Binding-site contacts:
Ligand atom C19 contacts residue PRO217 of chain 1.A at 3.7 Å (hydrophobic).
Ligand atom C7 contacts residue ASP188 of chain 1.A at 3.8 Å.
Ligand atom C2 contacts residue MG1 of chain 1.J at 3.5 Å.
Ligand atom C14 contacts residue GLY190 of chain 1.A at 3.6 Å.
Ligand atom C24 contacts residue PRO217 of chain 1.A at 3.5 Å (hydrophobic).
Ligand atom O1 contacts residue MG1 of chain 1.I at 1.9 Å.
Ligand atom O4 contacts residue MG1 of chain 1.J at 2.0 Å.
Ligand atom O1 contacts residue ASP188 of chain 1.A at 2.8 Å (salt-bridge).
Ligand atom C15 contacts residue GLY190 of chain 1.A at 3.7 Å.
Ligand atom C21 contacts residue PRO217 of chain 1.A at 4.0 Å (hydrophobic).
Ligand atom C6 contacts residue ASP188 of chain 1.A at 3.6 Å.
Ligand atom CL contacts residue PRO217 of chain 1.A at 3.5 Å.
Ligand atom F contacts residue GLN218 of chain 1.A at 3.6 Å.
Ligand atom CL contacts residue GLN218 of chain 1.A at 3.7 Å.
Ligand atom CL contacts residue GLU224 of chain 1.A at 3.5 Å.
Ligand atom O4 contacts residue PRO217 of chain 1.A at 4.0 Å.
Ligand atom O contacts residue ASP131 of chain 1.A at 3.2 Å (salt-bridge).
Ligand atom C24 contacts residue GLU224 of chain 1.A at 4.0 Å.
Ligand atom C7 contacts residue MG1 of chain 1.I at 3.0 Å.
Ligand atom C1 contacts residue MG1 of chain 1.J at 3.0 Å.
Ligand atom O contacts residue MG1 of chain 1.J at 2.1 Å.
Ligand atom O1 contacts residue ASP131 of chain 1.A at 4.0 Å.
Ligand atom N contacts residue PRO217 of chain 1.A at 4.1 Å.
Ligand atom C10 contacts residue TYR215 of chain 1.A at 4.1 Å (hydrophobic).
Ligand atom C14 contacts residue ASP188 of chain 1.A at 4.1 Å.
Ligand atom C7 contacts residue MG1 of chain 1.J at 3.2 Å.
Ligand atom O4 contacts residue GLU224 of chain 1.A at 2.9 Å (salt-bridge).
Ligand atom C23 contacts residue PRO217 of chain 1.A at 3.6 Å (hydrophobic).
Ligand atom O contacts residue MG1 of chain 1.I at 2.3 Å.
Ligand atom N1 contacts residue MG1 of chain 1.I at 4.1 Å.
Ligand atom O contacts residue ASP188 of chain 1.A at 3.2 Å (salt-bridge).
Ligand atom C1 contacts residue PRO217 of chain 1.A at 4.0 Å (hydrophobic).
Ligand atom C contacts residue PRO217 of chain 1.A at 3.9 Å (hydrophobic).
Ligand atom O4 contacts residue ASP131 of chain 1.A at 4.1 Å.
Ligand atom O contacts residue GLU224 of chain 1.A at 3.1 Å (salt-bridge).
Ligand atom C6 contacts residue MG1 of chain 1.I at 2.8 Å.
Ligand atom C22 contacts residue PRO217 of chain 1.A at 3.8 Å (hydrophobic).
Ligand atom C20 contacts residue PRO217 of chain 1.A at 3.9 Å (hydrophobic).
Ligand atom C7 contacts residue GLU224 of chain 1.A at 4.1 Å.
Ligand atom C1 contacts residue GLU224 of chain 1.A at 3.9 Å.

This small molecule binds to this protein.
Small molecule (SMILES): C[C@H](O)CN1C(=O)c2c3c(c(O)c(=O)n2[C@@]12CC[C@H]1C[C@H]12)C(=O)N(Cc1ccc(F)c(Cl)c1)CC3

Sequence of chain 1.A:
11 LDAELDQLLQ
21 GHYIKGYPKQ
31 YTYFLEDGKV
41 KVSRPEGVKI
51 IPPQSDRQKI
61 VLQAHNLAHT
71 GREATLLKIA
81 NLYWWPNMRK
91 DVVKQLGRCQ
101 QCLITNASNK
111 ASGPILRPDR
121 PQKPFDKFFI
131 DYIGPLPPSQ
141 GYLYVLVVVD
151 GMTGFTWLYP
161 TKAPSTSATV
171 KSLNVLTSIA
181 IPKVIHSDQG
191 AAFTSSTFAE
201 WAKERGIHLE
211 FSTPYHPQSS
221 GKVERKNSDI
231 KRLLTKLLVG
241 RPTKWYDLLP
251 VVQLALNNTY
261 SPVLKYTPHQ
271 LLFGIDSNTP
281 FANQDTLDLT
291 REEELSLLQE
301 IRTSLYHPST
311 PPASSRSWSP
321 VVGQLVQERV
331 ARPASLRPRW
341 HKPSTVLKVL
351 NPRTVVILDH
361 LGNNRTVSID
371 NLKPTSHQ